Sequence of chain 1.A:
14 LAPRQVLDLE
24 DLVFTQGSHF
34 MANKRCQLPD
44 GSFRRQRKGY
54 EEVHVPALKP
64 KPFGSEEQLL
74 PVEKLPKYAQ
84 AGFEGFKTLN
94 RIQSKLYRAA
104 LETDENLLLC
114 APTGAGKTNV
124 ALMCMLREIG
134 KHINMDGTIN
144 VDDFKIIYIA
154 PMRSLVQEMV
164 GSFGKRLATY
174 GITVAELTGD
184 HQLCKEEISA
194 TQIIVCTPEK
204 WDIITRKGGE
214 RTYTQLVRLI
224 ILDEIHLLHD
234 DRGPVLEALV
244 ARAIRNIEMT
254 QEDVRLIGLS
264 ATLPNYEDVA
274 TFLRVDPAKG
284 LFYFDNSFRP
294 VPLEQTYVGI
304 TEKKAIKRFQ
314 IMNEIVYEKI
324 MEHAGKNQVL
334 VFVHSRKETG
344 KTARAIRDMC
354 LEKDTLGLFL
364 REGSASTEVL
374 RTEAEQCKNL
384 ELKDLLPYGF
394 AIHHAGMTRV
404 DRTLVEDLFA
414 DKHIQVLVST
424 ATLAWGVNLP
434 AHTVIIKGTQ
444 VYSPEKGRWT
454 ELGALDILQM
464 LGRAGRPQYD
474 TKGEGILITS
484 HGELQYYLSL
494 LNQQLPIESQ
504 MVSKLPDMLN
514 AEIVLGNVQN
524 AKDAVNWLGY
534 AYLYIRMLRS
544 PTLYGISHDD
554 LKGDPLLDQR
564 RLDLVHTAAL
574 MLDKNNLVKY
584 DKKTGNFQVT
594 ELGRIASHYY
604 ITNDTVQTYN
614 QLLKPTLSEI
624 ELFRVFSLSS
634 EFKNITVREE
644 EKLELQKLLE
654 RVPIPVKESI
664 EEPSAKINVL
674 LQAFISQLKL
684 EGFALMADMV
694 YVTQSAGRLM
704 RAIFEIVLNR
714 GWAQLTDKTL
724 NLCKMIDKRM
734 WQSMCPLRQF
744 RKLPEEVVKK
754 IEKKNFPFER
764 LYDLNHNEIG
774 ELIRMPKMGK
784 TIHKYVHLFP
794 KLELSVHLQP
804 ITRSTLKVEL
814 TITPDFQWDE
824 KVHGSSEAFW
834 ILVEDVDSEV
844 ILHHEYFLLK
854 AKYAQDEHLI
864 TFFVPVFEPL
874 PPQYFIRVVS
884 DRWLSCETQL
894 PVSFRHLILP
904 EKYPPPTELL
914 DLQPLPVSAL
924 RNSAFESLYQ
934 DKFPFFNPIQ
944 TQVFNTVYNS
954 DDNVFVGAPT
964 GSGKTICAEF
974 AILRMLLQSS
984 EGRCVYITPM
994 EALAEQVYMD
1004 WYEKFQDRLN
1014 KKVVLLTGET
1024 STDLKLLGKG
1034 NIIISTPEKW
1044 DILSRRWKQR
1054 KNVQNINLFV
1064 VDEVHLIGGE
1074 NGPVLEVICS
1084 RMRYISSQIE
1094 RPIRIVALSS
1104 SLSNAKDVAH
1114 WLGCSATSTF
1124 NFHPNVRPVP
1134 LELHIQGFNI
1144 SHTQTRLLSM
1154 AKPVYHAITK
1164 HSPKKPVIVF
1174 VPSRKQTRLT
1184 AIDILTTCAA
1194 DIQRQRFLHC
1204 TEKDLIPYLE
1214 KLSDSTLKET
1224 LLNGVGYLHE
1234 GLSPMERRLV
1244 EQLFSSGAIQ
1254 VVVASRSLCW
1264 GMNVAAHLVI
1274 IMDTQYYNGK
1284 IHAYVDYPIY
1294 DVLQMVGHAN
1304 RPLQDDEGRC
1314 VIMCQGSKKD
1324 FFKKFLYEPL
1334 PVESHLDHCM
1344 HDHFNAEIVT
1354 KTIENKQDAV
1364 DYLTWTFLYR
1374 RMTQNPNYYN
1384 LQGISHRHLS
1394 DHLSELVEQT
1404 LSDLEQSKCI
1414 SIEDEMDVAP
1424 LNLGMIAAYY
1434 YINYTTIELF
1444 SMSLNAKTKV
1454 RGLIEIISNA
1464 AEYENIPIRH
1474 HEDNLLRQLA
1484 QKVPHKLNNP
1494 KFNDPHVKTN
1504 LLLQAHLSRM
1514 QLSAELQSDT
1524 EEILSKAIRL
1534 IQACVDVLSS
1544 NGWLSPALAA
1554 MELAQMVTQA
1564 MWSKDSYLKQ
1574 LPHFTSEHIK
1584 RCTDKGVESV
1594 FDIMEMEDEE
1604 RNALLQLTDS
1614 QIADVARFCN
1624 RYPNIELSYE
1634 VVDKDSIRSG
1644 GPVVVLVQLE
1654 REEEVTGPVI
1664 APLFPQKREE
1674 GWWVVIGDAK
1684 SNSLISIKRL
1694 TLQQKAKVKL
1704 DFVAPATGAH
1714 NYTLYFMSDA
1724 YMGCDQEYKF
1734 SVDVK

Sequence of chain 1.B:
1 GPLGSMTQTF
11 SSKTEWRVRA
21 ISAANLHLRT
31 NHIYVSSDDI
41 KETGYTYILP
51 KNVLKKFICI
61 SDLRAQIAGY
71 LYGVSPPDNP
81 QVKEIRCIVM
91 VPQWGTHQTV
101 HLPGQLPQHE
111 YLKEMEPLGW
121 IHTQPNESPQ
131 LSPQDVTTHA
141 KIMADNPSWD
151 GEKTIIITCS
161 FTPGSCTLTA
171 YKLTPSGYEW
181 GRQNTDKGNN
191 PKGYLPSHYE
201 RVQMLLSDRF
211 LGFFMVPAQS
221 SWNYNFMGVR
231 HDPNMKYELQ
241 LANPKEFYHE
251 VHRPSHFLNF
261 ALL

This small molecule binds to this protein.
Small molecule (SMILES): NS(=O)(=O)c1cccc(O)c1

Binding-site contacts:
Ligand atom C09 contacts residue ASP840 of chain 1.A at 3.1 Å.
Ligand atom C06 contacts residue LEU211 of chain 1.B at 4.2 Å (hydrophobic).
Ligand atom C11 contacts residue ASP840 of chain 1.A at 3.2 Å.
Ligand atom O04 contacts residue ASP838 of chain 1.A at 3.3 Å.
Ligand atom S02 contacts residue ASP838 of chain 1.A at 3.6 Å.
Ligand atom S02 contacts residue PHE870 of chain 1.A at 4.2 Å.
Ligand atom O04 contacts residue TYR877 of chain 1.A at 4.1 Å.
Ligand atom C07 contacts residue LEU211 of chain 1.B at 4.1 Å (hydrophobic).
Ligand atom N01 contacts residue LEU845 of chain 1.A at 4.5 Å.
Ligand atom O10 contacts residue ASP840 of chain 1.A at 2.3 Å (salt-bridge).
Ligand atom O04 contacts residue VAL839 of chain 1.A at 3.2 Å (h-bond).
Ligand atom C08 contacts residue LEU211 of chain 1.B at 3.6 Å (hydrophobic).
Ligand atom C05 contacts residue ASP838 of chain 1.A at 4.1 Å.
Ligand atom C05 contacts residue LEU211 of chain 1.B at 4.0 Å (hydrophobic).
Ligand atom C11 contacts residue ASP838 of chain 1.A at 3.9 Å.
Ligand atom C08 contacts residue ASP840 of chain 1.A at 4.5 Å.
Ligand atom C11 contacts residue LEU211 of chain 1.B at 4.0 Å (hydrophobic).
Ligand atom C09 contacts residue LEU211 of chain 1.B at 3.8 Å (hydrophobic).
Ligand atom O03 contacts residue TYR877 of chain 1.A at 4.2 Å.
Ligand atom O03 contacts residue PHE870 of chain 1.A at 2.9 Å.
Ligand atom O10 contacts residue LEU211 of chain 1.B at 4.0 Å.
Ligand atom O10 contacts residue ASN52 of chain 1.B at 3.5 Å.
Ligand atom N01 contacts residue ASP838 of chain 1.A at 2.9 Å (salt-bridge).